Binding-site contacts:
Ligand atom C3 contacts residue ASN158 of chain 1.G at 3.8 Å.
Ligand atom C8 contacts residue GLN149 of chain 1.G at 3.9 Å.
Ligand atom O7 contacts residue ASN158 of chain 1.G at 3.7 Å.
Ligand atom O7 contacts residue GLN122 of chain 1.G at 3.8 Å.
Ligand atom C1 contacts residue ASN158 of chain 1.G at 1.4 Å.
Ligand atom C6 contacts residue HIS108 of chain 1.G at 3.7 Å.
Ligand atom C8 contacts residue LYS156 of chain 1.G at 3.6 Å.
Ligand atom C5 contacts residue GLN122 of chain 1.G at 4.4 Å.
Ligand atom C4 contacts residue ASN158 of chain 1.G at 4.2 Å.
Ligand atom O5 contacts residue ILE120 of chain 1.G at 3.9 Å.
Ligand atom C5 contacts residue ASN158 of chain 1.G at 3.7 Å.
Ligand atom N2 contacts residue ASN158 of chain 1.G at 2.9 Å (h-bond).
Ligand atom O7 contacts residue LYS156 of chain 1.G at 2.6 Å (salt-bridge).
Ligand atom O5 contacts residue GLN122 of chain 1.G at 4.5 Å.
Ligand atom O6 contacts residue HIS108 of chain 1.G at 3.8 Å.
Ligand atom C2 contacts residue ASN158 of chain 1.G at 2.4 Å.
Ligand atom O5 contacts residue ASN158 of chain 1.G at 2.4 Å (h-bond).
Ligand atom C7 contacts residue ASN158 of chain 1.G at 3.5 Å.
Ligand atom C7 contacts residue LYS156 of chain 1.G at 3.5 Å.
Ligand atom C1 contacts residue GLN122 of chain 1.G at 4.1 Å.

This protein binds this small molecule.
Small molecule (SMILES): CC(=O)N[C@@H]1[C@@H](O)[C@H](O)[C@@H](CO)O[C@H]1O

Sequence of chain 1.G:
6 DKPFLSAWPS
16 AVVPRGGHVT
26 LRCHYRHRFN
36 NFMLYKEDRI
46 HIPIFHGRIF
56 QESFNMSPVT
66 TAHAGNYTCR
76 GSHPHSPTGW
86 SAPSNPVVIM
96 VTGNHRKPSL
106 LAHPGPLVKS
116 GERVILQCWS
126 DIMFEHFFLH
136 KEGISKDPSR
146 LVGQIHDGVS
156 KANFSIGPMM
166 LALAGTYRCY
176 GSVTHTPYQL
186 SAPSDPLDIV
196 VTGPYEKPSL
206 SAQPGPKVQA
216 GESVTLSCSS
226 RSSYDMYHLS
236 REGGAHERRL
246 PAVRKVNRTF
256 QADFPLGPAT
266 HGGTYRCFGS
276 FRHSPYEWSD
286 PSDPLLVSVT